Sequence of chain 1.D:
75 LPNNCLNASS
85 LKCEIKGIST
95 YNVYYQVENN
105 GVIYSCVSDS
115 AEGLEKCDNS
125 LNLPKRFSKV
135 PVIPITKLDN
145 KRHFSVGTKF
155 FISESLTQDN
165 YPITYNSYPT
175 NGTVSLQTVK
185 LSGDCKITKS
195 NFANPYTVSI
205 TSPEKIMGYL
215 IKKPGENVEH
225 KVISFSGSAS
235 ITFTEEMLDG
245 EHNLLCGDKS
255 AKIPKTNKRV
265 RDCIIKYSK

Binding-site contacts:
Ligand atom C4 contacts residue ASN175 of chain 1.D at 4.2 Å.
Ligand atom C3 contacts residue ASN175 of chain 1.D at 3.8 Å.
Ligand atom O5 contacts residue ASN175 of chain 1.D at 2.3 Å (h-bond).
Ligand atom O7 contacts residue ASN175 of chain 1.D at 3.8 Å.
Ligand atom O5 contacts residue ASN164 of chain 1.D at 4.3 Å.
Ligand atom C2 contacts residue ASN175 of chain 1.D at 2.5 Å.
Ligand atom O6 contacts residue ASN164 of chain 1.D at 3.7 Å.
Ligand atom C1 contacts residue ASN175 of chain 1.D at 1.5 Å.
Ligand atom C7 contacts residue ASN175 of chain 1.D at 3.6 Å.
Ligand atom N2 contacts residue ASN175 of chain 1.D at 3.0 Å (h-bond).
Ligand atom C5 contacts residue ASN175 of chain 1.D at 3.6 Å.

The small molecule below binds the protein below.
Small molecule (SMILES): CC(=O)N[C@H]1[C@H](O[C@H]2[C@H](O)[C@@H](NC(C)=O)CO[C@@H]2CO)O[C@H](CO)[C@@H](O)[C@@H]1O